This small molecule binds to this protein.
Small molecule (SMILES): Cc1nc2cccc3c2nc1N[C@H](C)/C=C\C[C@H]1CNC(=O)c2cc-3[nH]c21

Binding-site contacts:
Ligand atom N1 contacts residue LEU25 of chain 1.A at 4.0 Å.
Ligand atom O1 contacts residue LYS48 of chain 1.A at 2.8 Å (salt-bridge).
Ligand atom N4 contacts residue ILE166 of chain 1.A at 3.6 Å.
Ligand atom C6 contacts residue ILE85 of chain 1.A at 3.9 Å (hydrophobic).
Ligand atom C8 contacts residue GLU102 of chain 1.A at 3.8 Å.
Ligand atom C14 contacts residue VAL33 of chain 1.A at 4.0 Å (hydrophobic).
Ligand atom C7 contacts residue ALA46 of chain 1.A at 3.4 Å (hydrophobic).
Ligand atom C8 contacts residue LEU155 of chain 1.A at 3.6 Å (hydrophobic).
Ligand atom C21 contacts residue GLY26 of chain 1.A at 4.0 Å.
Ligand atom C1 contacts residue LEU25 of chain 1.A at 4.0 Å (hydrophobic).
Ligand atom C17 contacts residue PHE30 of chain 1.A at 3.7 Å (hydrophobic).
Ligand atom N1 contacts residue LEU155 of chain 1.A at 3.9 Å.
Ligand atom O1 contacts residue ASP167 of chain 1.A at 3.3 Å.
Ligand atom C15 contacts residue ILE166 of chain 1.A at 4.0 Å (hydrophobic).
Ligand atom C12 contacts residue ILE166 of chain 1.A at 3.6 Å (hydrophobic).
Ligand atom C21 contacts residue PHE30 of chain 1.A at 3.7 Å (hydrophobic).
Ligand atom C14 contacts residue PHE30 of chain 1.A at 3.5 Å (hydrophobic).
Ligand atom C7 contacts residue LEU155 of chain 1.A at 3.9 Å (hydrophobic).
Ligand atom C19 contacts residue ASP109 of chain 1.A at 3.2 Å.
Ligand atom C8 contacts residue ARG103 of chain 1.A at 3.7 Å.
Ligand atom C11 contacts residue VAL33 of chain 1.A at 3.8 Å (hydrophobic).
Ligand atom C6 contacts residue ALA46 of chain 1.A at 3.6 Å (hydrophobic).
Ligand atom C8 contacts residue ALA46 of chain 1.A at 3.8 Å (hydrophobic).
Ligand atom N5 contacts residue PHE30 of chain 1.A at 3.5 Å.
Ligand atom C7 contacts residue ILE85 of chain 1.A at 3.6 Å (hydrophobic).
Ligand atom C3 contacts residue LEU155 of chain 1.A at 3.7 Å (hydrophobic).
Ligand atom C4 contacts residue LEU155 of chain 1.A at 3.5 Å (hydrophobic).
Ligand atom C16 contacts residue ASP167 of chain 1.A at 3.5 Å.
Ligand atom C9 contacts residue VAL107 of chain 1.A at 3.6 Å (hydrophobic).
Ligand atom C7 contacts residue GLU102 of chain 1.A at 3.1 Å.
Ligand atom C20 contacts residue LEU25 of chain 1.A at 3.7 Å (hydrophobic).
Ligand atom C15 contacts residue PHE30 of chain 1.A at 3.5 Å (hydrophobic).
Ligand atom C11 contacts residue ILE166 of chain 1.A at 3.5 Å (hydrophobic).
Ligand atom C15 contacts residue ASP167 of chain 1.A at 3.7 Å.
Ligand atom C16 contacts residue LYS48 of chain 1.A at 3.7 Å.
Ligand atom C20 contacts residue GLY26 of chain 1.A at 4.0 Å.
Ligand atom N1 contacts residue VAL107 of chain 1.A at 3.8 Å.
Ligand atom C13 contacts residue ILE166 of chain 1.A at 3.7 Å (hydrophobic).
Ligand atom N5 contacts residue ASP167 of chain 1.A at 3.0 Å (salt-bridge).
Ligand atom C10 contacts residue ILE166 of chain 1.A at 3.7 Å (hydrophobic).

Sequence of chain 1.A:
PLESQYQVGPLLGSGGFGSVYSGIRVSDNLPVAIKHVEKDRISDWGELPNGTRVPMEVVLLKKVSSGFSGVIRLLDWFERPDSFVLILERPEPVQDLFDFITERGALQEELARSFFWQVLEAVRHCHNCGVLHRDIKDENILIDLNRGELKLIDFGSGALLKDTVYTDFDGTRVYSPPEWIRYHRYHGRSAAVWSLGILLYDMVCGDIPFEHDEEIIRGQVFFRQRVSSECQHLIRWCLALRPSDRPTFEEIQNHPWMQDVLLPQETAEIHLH